Sequence of chain 1.B:
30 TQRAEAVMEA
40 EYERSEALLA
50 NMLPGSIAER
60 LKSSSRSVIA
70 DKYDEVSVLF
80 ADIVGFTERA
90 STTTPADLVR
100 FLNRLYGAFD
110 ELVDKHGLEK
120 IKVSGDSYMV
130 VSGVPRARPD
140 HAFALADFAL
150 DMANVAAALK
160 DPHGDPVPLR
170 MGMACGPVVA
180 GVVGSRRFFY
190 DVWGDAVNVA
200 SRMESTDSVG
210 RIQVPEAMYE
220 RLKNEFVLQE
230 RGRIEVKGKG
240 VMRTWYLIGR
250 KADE

Binding-site contacts:
Ligand atom O1G contacts residue ARG169 of chain 1.B at 2.7 Å (salt-bridge).
Ligand atom N7 contacts residue LYS121 of chain 1.A at 2.9 Å (salt-bridge).
Ligand atom O1B contacts residue MN1 of chain 1.S at 3.3 Å.
Ligand atom C5' contacts residue ASP125 of chain 1.B at 3.4 Å.
Ligand atom O3G contacts residue ILE82 of chain 1.B at 3.3 Å (h-bond).
Ligand atom O4' contacts residue GLY124 of chain 1.B at 3.4 Å.
Ligand atom PA contacts residue MN1 of chain 1.S at 3.4 Å.
Ligand atom O6 contacts residue PHE79 of chain 1.A at 3.4 Å.
Ligand atom N9 contacts residue VAL196 of chain 1.A at 3.4 Å.
Ligand atom C2' contacts residue ASN197 of chain 1.A at 3.6 Å.
Ligand atom OA contacts residue THR86 of chain 1.B at 2.9 Å (h-bond).
Ligand atom O1A contacts residue MN1 of chain 1.S at 2.5 Å.
Ligand atom O1B contacts residue GLY84 of chain 1.B at 3.3 Å (h-bond).
Ligand atom O2' contacts residue VAL196 of chain 1.A at 3.4 Å.
Ligand atom O2A contacts residue MN1 of chain 1.S at 3.0 Å.
Ligand atom C3' contacts residue ASN197 of chain 1.A at 3.4 Å.
Ligand atom O3G contacts residue MN1 of chain 1.S at 2.3 Å.
Ligand atom O3G contacts residue ARG169 of chain 1.B at 2.6 Å (salt-bridge).
Ligand atom O2A contacts residue MN1 of chain 1.T at 2.6 Å.
Ligand atom O6 contacts residue LYS121 of chain 1.A at 3.6 Å.
Ligand atom O3B contacts residue GLY84 of chain 1.B at 3.5 Å.
Ligand atom O2A contacts residue ASP125 of chain 1.B at 2.8 Å (salt-bridge).
Ligand atom O2' contacts residue GLY193 of chain 1.A at 2.7 Å (h-bond).
Ligand atom O3B contacts residue THR86 of chain 1.B at 2.7 Å (h-bond).
Ligand atom OA contacts residue ASN197 of chain 1.A at 2.9 Å (h-bond).
Ligand atom C5 contacts residue VAL196 of chain 1.A at 3.6 Å (hydrophobic).
Ligand atom O2A contacts residue ASP81 of chain 1.B at 3.3 Å (salt-bridge).
Ligand atom O3G contacts residue ASP81 of chain 1.B at 3.0 Å (salt-bridge).
Ligand atom PB contacts residue MN1 of chain 1.S at 3.4 Å.
Ligand atom O1G contacts residue GLY84 of chain 1.B at 3.1 Å (h-bond).
Ligand atom C4 contacts residue VAL196 of chain 1.A at 3.4 Å (hydrophobic).
Ligand atom O3B contacts residue PHE85 of chain 1.B at 2.8 Å (h-bond).
Ligand atom PG contacts residue MN1 of chain 1.S at 3.5 Å.
Ligand atom PG contacts residue ARG169 of chain 1.B at 3.1 Å.
Ligand atom CA4 contacts residue LEU97 of chain 1.B at 3.6 Å (hydrophobic).
Ligand atom O2' contacts residue ASN197 of chain 1.A at 3.6 Å (h-bond).
Ligand atom N9 contacts residue GLY124 of chain 1.B at 3.6 Å.
Ligand atom C8 contacts residue GLY124 of chain 1.B at 3.4 Å.
Ligand atom C8 contacts residue VAL191 of chain 1.A at 3.2 Å (hydrophobic).
Ligand atom O1A contacts residue ASP125 of chain 1.B at 3.3 Å (salt-bridge).

Sequence of chain 1.A:
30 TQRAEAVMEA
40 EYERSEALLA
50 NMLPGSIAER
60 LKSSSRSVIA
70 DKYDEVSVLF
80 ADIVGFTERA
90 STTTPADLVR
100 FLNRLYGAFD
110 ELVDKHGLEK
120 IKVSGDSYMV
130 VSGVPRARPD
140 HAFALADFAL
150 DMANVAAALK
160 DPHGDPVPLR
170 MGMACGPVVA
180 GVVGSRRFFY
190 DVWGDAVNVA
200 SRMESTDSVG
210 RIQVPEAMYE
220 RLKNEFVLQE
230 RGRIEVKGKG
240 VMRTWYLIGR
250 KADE

The small molecule below binds the protein below.
Small molecule (SMILES): CNc1ccccc1C(=O)O[C@H]1[C@@H](O)[C@H](n2cnc3c(=O)[nH]c(N)nc32)O[C@@H]1CO[P](=O)(O)O[P](=O)(O)OP(=O)(O)O